This protein binds this small molecule.
Small molecule (SMILES): CC(=O)N[C@@H]1[C@@H](O)[C@H](O)[C@@H](CO)O[C@H]1O

Binding-site contacts:
Ligand atom C6 contacts residue GLU484 of chain 1.A at 4.3 Å.
Ligand atom O5 contacts residue THR485 of chain 1.A at 4.1 Å.
Ligand atom O5 contacts residue THR490 of chain 1.A at 4.4 Å.
Ligand atom C1 contacts residue ASN488 of chain 1.A at 1.4 Å.
Ligand atom O6 contacts residue GLU484 of chain 1.A at 4.0 Å.
Ligand atom C6 contacts residue SER481 of chain 1.A at 3.8 Å.
Ligand atom C4 contacts residue ASN488 of chain 1.A at 4.2 Å.
Ligand atom O7 contacts residue ASN488 of chain 1.A at 3.2 Å (h-bond).
Ligand atom C3 contacts residue ASN488 of chain 1.A at 3.9 Å.
Ligand atom C5 contacts residue ASN488 of chain 1.A at 3.6 Å.
Ligand atom C1 contacts residue GLU484 of chain 1.A at 4.3 Å.
Ligand atom O5 contacts residue ASN488 of chain 1.A at 2.3 Å (h-bond).
Ligand atom N2 contacts residue ASN488 of chain 1.A at 3.0 Å (h-bond).
Ligand atom C7 contacts residue ASN488 of chain 1.A at 3.3 Å.
Ligand atom C1 contacts residue THR490 of chain 1.A at 3.8 Å.
Ligand atom C6 contacts residue THR485 of chain 1.A at 3.6 Å.
Ligand atom N2 contacts residue THR490 of chain 1.A at 4.1 Å.
Ligand atom O5 contacts residue GLU484 of chain 1.A at 3.5 Å.
Ligand atom C8 contacts residue ASN488 of chain 1.A at 4.4 Å.
Ligand atom C2 contacts residue ASN488 of chain 1.A at 2.5 Å.
Ligand atom C5 contacts residue THR485 of chain 1.A at 3.8 Å.
Ligand atom O6 contacts residue SER481 of chain 1.A at 4.1 Å.
Ligand atom C8 contacts residue THR490 of chain 1.A at 4.2 Å.

Sequence of chain 1.A:
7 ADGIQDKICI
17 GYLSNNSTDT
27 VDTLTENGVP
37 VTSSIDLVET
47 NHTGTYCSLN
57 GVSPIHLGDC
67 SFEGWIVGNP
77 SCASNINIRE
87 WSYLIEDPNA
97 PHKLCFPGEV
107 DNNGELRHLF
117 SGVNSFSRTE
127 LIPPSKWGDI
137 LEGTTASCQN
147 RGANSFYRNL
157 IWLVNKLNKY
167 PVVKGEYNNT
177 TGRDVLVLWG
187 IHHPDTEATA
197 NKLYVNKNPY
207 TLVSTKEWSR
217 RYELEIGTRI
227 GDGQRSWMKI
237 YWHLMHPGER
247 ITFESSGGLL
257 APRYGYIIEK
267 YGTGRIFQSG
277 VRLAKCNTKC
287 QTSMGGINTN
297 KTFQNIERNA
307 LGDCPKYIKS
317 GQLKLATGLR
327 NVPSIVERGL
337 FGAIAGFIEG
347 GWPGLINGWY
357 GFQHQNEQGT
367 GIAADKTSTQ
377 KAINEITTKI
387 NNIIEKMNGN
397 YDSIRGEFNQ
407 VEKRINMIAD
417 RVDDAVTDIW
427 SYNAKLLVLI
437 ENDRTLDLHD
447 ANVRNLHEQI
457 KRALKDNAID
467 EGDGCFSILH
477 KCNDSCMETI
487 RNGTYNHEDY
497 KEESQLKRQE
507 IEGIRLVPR